Binding-site contacts:
Ligand atom S05 contacts residue ILE48 of chain 4.A at 3.9 Å.
Ligand atom C25 contacts residue TRP56 of chain 4.A at 3.8 Å (hydrophobic).
Ligand atom C04 contacts residue TRP56 of chain 4.A at 3.4 Å (hydrophobic).
Ligand atom S05 contacts residue PEG1 of chain 4.E at 3.6 Å.
Ligand atom C23 contacts residue ALA53 of chain 4.A at 3.7 Å (hydrophobic).
Ligand atom C19 contacts residue TRP56 of chain 4.A at 3.4 Å (hydrophobic).
Ligand atom C10 contacts residue GLU421 of chain 4.A at 3.9 Å.
Ligand atom C20 contacts residue TRP56 of chain 4.A at 3.6 Å (hydrophobic).
Ligand atom C02 contacts residue SER103 of chain 4.A at 3.9 Å.
Ligand atom C15 contacts residue PHE44 of chain 4.A at 3.8 Å (hydrophobic).
Ligand atom N08 contacts residue PHE422 of chain 4.A at 3.6 Å.
Ligand atom N18 contacts residue TRP56 of chain 4.A at 3.4 Å.
Ligand atom C02 contacts residue PHE422 of chain 4.A at 3.8 Å (hydrophobic).
Ligand atom C19 contacts residue ILE48 of chain 4.A at 3.9 Å (hydrophobic).
Ligand atom C10 contacts residue ASP46 of chain 4.A at 3.6 Å.
Ligand atom N01 contacts residue MET85 of chain 4.A at 3.6 Å.
Ligand atom N03 contacts residue PHE422 of chain 4.A at 3.9 Å.
Ligand atom C23 contacts residue PHE104 of chain 4.A at 3.8 Å (hydrophobic).
Ligand atom C13 contacts residue ASP46 of chain 4.A at 3.7 Å.
Ligand atom C09 contacts residue PHE422 of chain 4.A at 3.8 Å (hydrophobic).
Ligand atom C25 contacts residue ARG57 of chain 4.A at 3.7 Å.
Ligand atom C24 contacts residue TRP33 of chain 4.A at 3.7 Å (hydrophobic).
Ligand atom N01 contacts residue PHE422 of chain 4.A at 2.7 Å (h-bond).
Ligand atom C22 contacts residue TRP56 of chain 4.A at 3.7 Å (hydrophobic).
Ligand atom C06 contacts residue GLU421 of chain 4.A at 3.5 Å.
Ligand atom C09 contacts residue GLU421 of chain 4.A at 3.2 Å.
Ligand atom S28 contacts residue TRP56 of chain 4.A at 3.8 Å.
Ligand atom S05 contacts residue TRP56 of chain 4.A at 3.7 Å.
Ligand atom N01 contacts residue TRP56 of chain 4.A at 3.9 Å.
Ligand atom C27 contacts residue PHE104 of chain 4.A at 3.7 Å (hydrophobic).
Ligand atom C12 contacts residue ASP46 of chain 4.A at 3.7 Å.
Ligand atom C22 contacts residue PHE104 of chain 4.A at 3.9 Å (hydrophobic).
Ligand atom C02 contacts residue TRP56 of chain 4.A at 3.7 Å (hydrophobic).
Ligand atom N01 contacts residue SER103 of chain 4.A at 2.7 Å (h-bond).
Ligand atom C21 contacts residue TRP56 of chain 4.A at 3.6 Å (hydrophobic).
Ligand atom C06 contacts residue TRP56 of chain 4.A at 3.5 Å (hydrophobic).
Ligand atom N03 contacts residue TRP56 of chain 4.A at 3.6 Å.
Ligand atom C07 contacts residue GLU421 of chain 4.A at 3.7 Å.
Ligand atom O17 contacts residue GLU421 of chain 4.A at 3.5 Å.
Ligand atom N18 contacts residue ILE48 of chain 4.A at 3.1 Å.

Sequence of chain 4.A:
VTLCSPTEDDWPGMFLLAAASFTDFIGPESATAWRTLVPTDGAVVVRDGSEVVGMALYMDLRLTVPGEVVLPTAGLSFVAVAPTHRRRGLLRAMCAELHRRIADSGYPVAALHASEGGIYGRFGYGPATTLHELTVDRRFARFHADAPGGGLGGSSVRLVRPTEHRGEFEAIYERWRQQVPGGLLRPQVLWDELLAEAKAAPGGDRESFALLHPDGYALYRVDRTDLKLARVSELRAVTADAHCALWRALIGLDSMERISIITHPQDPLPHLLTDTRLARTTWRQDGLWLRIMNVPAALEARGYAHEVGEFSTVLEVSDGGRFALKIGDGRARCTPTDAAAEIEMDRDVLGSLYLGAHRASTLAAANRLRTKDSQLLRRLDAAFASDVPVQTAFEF

This protein binds this small molecule.
Small molecule (SMILES): Nc1nc(SCC(=O)NCCN2CCCCC2)nc2sc3c(c12)CCCCC3